Sequence of chain 1.A:
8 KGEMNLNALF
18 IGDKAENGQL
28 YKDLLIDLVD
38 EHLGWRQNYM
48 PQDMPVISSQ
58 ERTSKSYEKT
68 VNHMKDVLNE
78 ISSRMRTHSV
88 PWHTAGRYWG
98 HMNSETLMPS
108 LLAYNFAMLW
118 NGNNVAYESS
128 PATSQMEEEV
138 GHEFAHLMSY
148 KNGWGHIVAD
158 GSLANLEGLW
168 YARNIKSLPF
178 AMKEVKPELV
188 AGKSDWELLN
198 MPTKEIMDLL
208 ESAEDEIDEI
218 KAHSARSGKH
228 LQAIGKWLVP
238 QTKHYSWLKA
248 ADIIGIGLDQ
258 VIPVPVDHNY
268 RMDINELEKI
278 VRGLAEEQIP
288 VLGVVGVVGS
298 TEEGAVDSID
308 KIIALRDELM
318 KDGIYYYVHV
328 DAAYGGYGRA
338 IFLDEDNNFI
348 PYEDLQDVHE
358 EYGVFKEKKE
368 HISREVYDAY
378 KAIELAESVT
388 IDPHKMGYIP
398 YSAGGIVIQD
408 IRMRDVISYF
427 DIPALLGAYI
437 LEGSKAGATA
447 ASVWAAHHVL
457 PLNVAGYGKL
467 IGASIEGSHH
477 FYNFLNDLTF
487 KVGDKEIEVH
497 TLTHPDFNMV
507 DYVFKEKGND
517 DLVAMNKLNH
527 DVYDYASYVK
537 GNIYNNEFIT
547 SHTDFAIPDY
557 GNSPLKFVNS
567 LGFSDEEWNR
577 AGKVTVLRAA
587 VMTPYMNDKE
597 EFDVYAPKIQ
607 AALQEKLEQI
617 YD

This small molecule binds to this protein.
Small molecule (SMILES): C[C@@](Cc1ccc(O)c(O)c1)(NN)C(=O)O

Binding-site contacts:
Ligand atom CE1 contacts residue HIS98 of chain 2.A at 3.8 Å.
Ligand atom CE1 contacts residue ALA123 of chain 1.A at 3.4 Å (hydrophobic).
Ligand atom OXT contacts residue HIS241 of chain 2.A at 4.0 Å.
Ligand atom O contacts residue TYR242 of chain 2.A at 4.2 Å.
Ligand atom NN contacts residue LYS392 of chain 2.A at 4.0 Å.
Ligand atom NN contacts residue SER440 of chain 1.A at 3.9 Å.
Ligand atom OH contacts residue HIS98 of chain 2.A at 3.1 Å.
Ligand atom CZ contacts residue ALA123 of chain 1.A at 4.0 Å (hydrophobic).
Ligand atom N contacts residue LYS392 of chain 2.A at 3.0 Å (salt-bridge).
Ligand atom OH contacts residue SER126 of chain 1.A at 3.9 Å.
Ligand atom OH contacts residue GLU125 of chain 1.A at 3.9 Å.
Ligand atom CD1 contacts residue VAL122 of chain 1.A at 4.0 Å (hydrophobic).
Ligand atom CB1 contacts residue MET99 of chain 2.A at 3.8 Å (hydrophobic).
Ligand atom CD2 contacts residue ASN120 of chain 1.A at 4.2 Å.
Ligand atom C contacts residue PLP1 of chain 2.D at 3.4 Å.
Ligand atom CZ contacts residue SER126 of chain 1.A at 4.3 Å.
Ligand atom CD2 contacts residue HIS98 of chain 2.A at 4.1 Å.
Ligand atom CD2 contacts residue ASN100 of chain 2.A at 3.8 Å.
Ligand atom C contacts residue HIS241 of chain 2.A at 3.9 Å.
Ligand atom N contacts residue PLP1 of chain 2.D at 1.2 Å.
Ligand atom CA contacts residue PLP1 of chain 2.D at 3.3 Å.
Ligand atom CB contacts residue ASN120 of chain 1.A at 3.9 Å.
Ligand atom CD1 contacts residue ALA123 of chain 1.A at 4.1 Å (hydrophobic).
Ligand atom OXT contacts residue THR298 of chain 2.A at 3.6 Å.
Ligand atom OE1 contacts residue HIS98 of chain 2.A at 3.9 Å.
Ligand atom OH contacts residue ALA123 of chain 1.A at 4.0 Å.
Ligand atom NN contacts residue PLP1 of chain 2.D at 2.2 Å.
Ligand atom O contacts residue PLP1 of chain 2.D at 3.4 Å.
Ligand atom O contacts residue HIS241 of chain 2.A at 3.2 Å (h-bond).
Ligand atom CB1 contacts residue PLP1 of chain 2.D at 3.9 Å.
Ligand atom CB contacts residue VAL122 of chain 1.A at 4.1 Å (hydrophobic).
Ligand atom CE2 contacts residue ASN100 of chain 2.A at 3.7 Å.
Ligand atom CE2 contacts residue SER126 of chain 1.A at 4.1 Å.
Ligand atom CG contacts residue VAL122 of chain 1.A at 4.1 Å (hydrophobic).
Ligand atom CE2 contacts residue HIS98 of chain 2.A at 3.4 Å.
Ligand atom CG contacts residue ASN120 of chain 1.A at 4.2 Å.
Ligand atom CZ contacts residue HIS98 of chain 2.A at 3.2 Å.
Ligand atom OXT contacts residue PLP1 of chain 2.D at 4.0 Å.
Ligand atom OE1 contacts residue ALA123 of chain 1.A at 3.0 Å.
Ligand atom CB contacts residue SER440 of chain 1.A at 4.0 Å.

Sequence of chain 2.A:
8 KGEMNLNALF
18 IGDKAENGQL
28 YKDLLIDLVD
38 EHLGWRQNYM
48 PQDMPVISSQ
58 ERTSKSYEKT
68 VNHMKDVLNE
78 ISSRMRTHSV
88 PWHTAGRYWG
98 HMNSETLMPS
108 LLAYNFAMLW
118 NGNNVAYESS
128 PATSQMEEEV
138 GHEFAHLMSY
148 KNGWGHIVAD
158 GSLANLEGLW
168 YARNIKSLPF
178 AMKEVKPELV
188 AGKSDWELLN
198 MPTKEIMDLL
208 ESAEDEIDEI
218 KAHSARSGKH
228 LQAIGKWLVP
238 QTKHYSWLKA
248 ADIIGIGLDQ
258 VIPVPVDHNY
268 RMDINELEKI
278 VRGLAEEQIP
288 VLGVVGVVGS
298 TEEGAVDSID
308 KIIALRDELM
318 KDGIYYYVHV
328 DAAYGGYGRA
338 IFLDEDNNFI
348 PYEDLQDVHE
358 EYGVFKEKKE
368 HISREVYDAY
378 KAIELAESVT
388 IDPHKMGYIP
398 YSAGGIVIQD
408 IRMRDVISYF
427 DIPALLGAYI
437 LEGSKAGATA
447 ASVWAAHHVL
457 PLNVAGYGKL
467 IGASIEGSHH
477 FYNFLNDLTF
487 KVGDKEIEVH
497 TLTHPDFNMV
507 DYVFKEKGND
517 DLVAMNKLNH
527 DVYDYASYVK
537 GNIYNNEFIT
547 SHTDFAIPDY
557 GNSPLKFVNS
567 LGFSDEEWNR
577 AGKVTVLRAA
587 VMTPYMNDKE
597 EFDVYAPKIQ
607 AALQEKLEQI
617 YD